Sequence of chain 1.F:
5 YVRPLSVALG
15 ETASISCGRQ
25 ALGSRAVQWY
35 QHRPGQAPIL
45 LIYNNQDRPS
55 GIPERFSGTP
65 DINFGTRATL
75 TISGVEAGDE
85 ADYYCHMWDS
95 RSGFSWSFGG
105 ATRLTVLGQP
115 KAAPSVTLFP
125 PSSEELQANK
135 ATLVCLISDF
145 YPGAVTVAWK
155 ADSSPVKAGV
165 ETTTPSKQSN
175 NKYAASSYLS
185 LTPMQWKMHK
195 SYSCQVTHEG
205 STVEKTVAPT

The protein below binds the small molecule below.
Small molecule (SMILES): CC(=O)N[C@H]1[C@H](O[C@H]2[C@H](O)[C@@H](NC(C)=O)CO[C@@H]2CO)O[C@H](CO)[C@@H](O[C@@H]2O[C@H](CO[C@H]3O[C@H](CO)[C@@H](O)[C@H](O)[C@@H]3O)[C@@H](O)[C@H](O[C@H]3O[C@H](CO)[C@@H](O)[C@H](O)[C@@H]3O)[C@@H]2O)[C@@H]1O

Binding-site contacts:
Ligand atom C8 contacts residue ASN118 of chain 1.D at 4.3 Å.
Ligand atom C7 contacts residue ASN118 of chain 1.D at 3.1 Å.
Ligand atom C4 contacts residue ASN118 of chain 1.D at 4.2 Å.
Ligand atom C8 contacts residue LEU137 of chain 1.D at 4.1 Å (hydrophobic).
Ligand atom C3 contacts residue ASN118 of chain 1.D at 3.8 Å.
Ligand atom O5 contacts residue ASN118 of chain 1.D at 2.3 Å (h-bond).
Ligand atom N2 contacts residue ASP290 of chain 1.D at 4.4 Å.
Ligand atom O7 contacts residue VAL104 of chain 1.D at 3.8 Å.
Ligand atom O7 contacts residue ASN118 of chain 1.D at 2.9 Å (h-bond).
Ligand atom O6 contacts residue TYR135 of chain 1.D at 3.9 Å.
Ligand atom O7 contacts residue TYR135 of chain 1.D at 4.2 Å.
Ligand atom C1 contacts residue ASN118 of chain 1.D at 1.4 Å.
Ligand atom C3 contacts residue TYR135 of chain 1.D at 3.9 Å (hydrophobic).
Ligand atom O4 contacts residue TYR135 of chain 1.D at 4.3 Å.
Ligand atom N2 contacts residue ASN118 of chain 1.D at 2.9 Å (h-bond).
Ligand atom C1 contacts residue TYR135 of chain 1.D at 3.6 Å (hydrophobic).
Ligand atom C5 contacts residue TYR135 of chain 1.D at 3.9 Å (hydrophobic).
Ligand atom C2 contacts residue ASN118 of chain 1.D at 2.5 Å.
Ligand atom C5 contacts residue ASN118 of chain 1.D at 3.6 Å.
Ligand atom C8 contacts residue ARG95 of chain 1.F at 3.8 Å.
Ligand atom N2 contacts residue TYR135 of chain 1.D at 4.0 Å.
Ligand atom O5 contacts residue TYR135 of chain 1.D at 4.0 Å.
Ligand atom C7 contacts residue LEU137 of chain 1.D at 4.5 Å (hydrophobic).
Ligand atom C7 contacts residue VAL104 of chain 1.D at 4.4 Å (hydrophobic).
Ligand atom O3 contacts residue TYR135 of chain 1.D at 4.4 Å.
Ligand atom C8 contacts residue ASP290 of chain 1.D at 3.8 Å.
Ligand atom C4 contacts residue TYR135 of chain 1.D at 4.4 Å (hydrophobic).
Ligand atom C8 contacts residue ILE291 of chain 1.D at 4.4 Å (hydrophobic).
Ligand atom C2 contacts residue TYR135 of chain 1.D at 4.0 Å (hydrophobic).
Ligand atom C8 contacts residue VAL104 of chain 1.D at 4.0 Å (hydrophobic).

Sequence of chain 1.D:
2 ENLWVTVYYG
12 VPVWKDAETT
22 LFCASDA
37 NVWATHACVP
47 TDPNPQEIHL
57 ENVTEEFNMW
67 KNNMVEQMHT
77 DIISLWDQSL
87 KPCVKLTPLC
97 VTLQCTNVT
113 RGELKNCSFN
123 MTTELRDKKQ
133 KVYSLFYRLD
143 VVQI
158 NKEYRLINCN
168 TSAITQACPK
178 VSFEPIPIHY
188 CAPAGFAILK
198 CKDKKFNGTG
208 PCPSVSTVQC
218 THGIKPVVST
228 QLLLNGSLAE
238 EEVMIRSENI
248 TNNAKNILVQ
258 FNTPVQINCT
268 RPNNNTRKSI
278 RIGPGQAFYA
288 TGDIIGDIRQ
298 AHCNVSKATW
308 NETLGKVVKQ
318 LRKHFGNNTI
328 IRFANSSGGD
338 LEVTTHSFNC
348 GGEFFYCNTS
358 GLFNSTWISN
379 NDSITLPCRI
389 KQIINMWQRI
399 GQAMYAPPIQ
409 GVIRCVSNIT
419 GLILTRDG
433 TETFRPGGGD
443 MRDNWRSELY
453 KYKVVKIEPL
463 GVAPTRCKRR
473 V